Sequence of chain 4.A:
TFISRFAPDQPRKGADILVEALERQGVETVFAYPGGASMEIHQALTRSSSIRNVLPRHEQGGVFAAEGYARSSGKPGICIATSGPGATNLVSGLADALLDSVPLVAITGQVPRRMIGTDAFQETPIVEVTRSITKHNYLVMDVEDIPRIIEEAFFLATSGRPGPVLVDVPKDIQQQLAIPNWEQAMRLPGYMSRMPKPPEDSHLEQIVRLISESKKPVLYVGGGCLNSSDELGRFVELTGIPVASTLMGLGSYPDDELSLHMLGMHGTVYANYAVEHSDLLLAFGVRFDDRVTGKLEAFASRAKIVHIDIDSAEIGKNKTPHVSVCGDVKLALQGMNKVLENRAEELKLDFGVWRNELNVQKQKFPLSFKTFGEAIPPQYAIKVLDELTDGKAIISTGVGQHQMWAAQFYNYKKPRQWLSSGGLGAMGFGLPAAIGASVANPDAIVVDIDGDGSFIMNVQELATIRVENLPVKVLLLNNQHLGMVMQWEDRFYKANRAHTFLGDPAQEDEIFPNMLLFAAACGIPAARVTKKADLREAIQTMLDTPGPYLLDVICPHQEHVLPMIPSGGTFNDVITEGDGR

Binding-site contacts:
Ligand atom C3 contacts residue ARG292 of chain 4.A at 3.8 Å.
Ligand atom O9 contacts residue ARG292 of chain 4.A at 2.5 Å (salt-bridge).
Ligand atom C5' contacts residue TRP489 of chain 4.A at 3.6 Å (hydrophobic).
Ligand atom C6 contacts residue VAL111 of chain 1.A at 3.6 Å (hydrophobic).
Ligand atom N1' contacts residue TRP489 of chain 4.A at 3.3 Å.
Ligand atom C9 contacts residue ARG292 of chain 4.A at 3.6 Å.
Ligand atom N10 contacts residue TRP489 of chain 4.A at 3.3 Å.
Ligand atom C6 contacts residue PHE121 of chain 1.A at 3.2 Å (hydrophobic).
Ligand atom O9 contacts residue SER568 of chain 4.A at 3.0 Å (h-bond).
Ligand atom N1' contacts residue ARG292 of chain 4.A at 2.9 Å (salt-bridge).
Ligand atom C13 contacts residue PHE121 of chain 1.A at 3.6 Å (hydrophobic).
Ligand atom C4' contacts residue TRP489 of chain 4.A at 3.7 Å (hydrophobic).
Ligand atom C9 contacts residue TRP489 of chain 4.A at 3.6 Å (hydrophobic).
Ligand atom C13 contacts residue GLN122 of chain 1.A at 3.4 Å.
Ligand atom C6' contacts residue ARG292 of chain 4.A at 3.5 Å.
Ligand atom C2 contacts residue PRO112 of chain 1.A at 3.8 Å (hydrophobic).
Ligand atom O11 contacts residue VAL111 of chain 1.A at 3.5 Å.
Ligand atom O7B contacts residue LYS171 of chain 1.A at 2.9 Å.
Ligand atom C2' contacts residue TRP489 of chain 4.A at 3.4 Å (hydrophobic).
Ligand atom O7B contacts residue PRO112 of chain 1.A at 3.4 Å.
Ligand atom N1' contacts residue PHE121 of chain 1.A at 3.8 Å.
Ligand atom C13 contacts residue SER83 of chain 1.A at 3.7 Å.
Ligand atom C5 contacts residue ASP291 of chain 4.A at 3.3 Å.
Ligand atom C4 contacts residue ARG292 of chain 4.A at 3.7 Å.
Ligand atom O12 contacts residue PHE121 of chain 1.A at 3.7 Å.
Ligand atom N3' contacts residue GLY36 of chain 1.A at 3.4 Å.
Ligand atom C6' contacts residue TRP489 of chain 4.A at 3.7 Å (hydrophobic).
Ligand atom C7' contacts residue ARG292 of chain 4.A at 3.3 Å.
Ligand atom C9 contacts residue SER568 of chain 4.A at 3.8 Å.
Ligand atom C5 contacts residue ALA120 of chain 1.A at 3.6 Å (hydrophobic).
Ligand atom O9 contacts residue TRP489 of chain 4.A at 3.8 Å.
Ligand atom C5 contacts residue PHE121 of chain 1.A at 3.7 Å (hydrophobic).
Ligand atom O11 contacts residue PRO112 of chain 1.A at 3.7 Å.
Ligand atom O7A contacts residue SER568 of chain 4.A at 2.8 Å (h-bond).
Ligand atom C9 contacts residue LYS171 of chain 1.A at 3.8 Å.
Ligand atom C4 contacts residue ASP291 of chain 4.A at 3.3 Å.
Ligand atom C7' contacts residue PHE121 of chain 1.A at 3.8 Å (hydrophobic).
Ligand atom C5' contacts residue MET485 of chain 4.A at 3.5 Å (hydrophobic).
Ligand atom N3' contacts residue TRP489 of chain 4.A at 3.7 Å.
Ligand atom N8 contacts residue LYS171 of chain 1.A at 2.9 Å (salt-bridge).

The small molecule below binds the protein below.
Small molecule (SMILES): COC(=O)c1ccccc1S(=O)(=O)NC(=O)Nc1nc(C)cc(C)n1

Sequence of chain 1.A:
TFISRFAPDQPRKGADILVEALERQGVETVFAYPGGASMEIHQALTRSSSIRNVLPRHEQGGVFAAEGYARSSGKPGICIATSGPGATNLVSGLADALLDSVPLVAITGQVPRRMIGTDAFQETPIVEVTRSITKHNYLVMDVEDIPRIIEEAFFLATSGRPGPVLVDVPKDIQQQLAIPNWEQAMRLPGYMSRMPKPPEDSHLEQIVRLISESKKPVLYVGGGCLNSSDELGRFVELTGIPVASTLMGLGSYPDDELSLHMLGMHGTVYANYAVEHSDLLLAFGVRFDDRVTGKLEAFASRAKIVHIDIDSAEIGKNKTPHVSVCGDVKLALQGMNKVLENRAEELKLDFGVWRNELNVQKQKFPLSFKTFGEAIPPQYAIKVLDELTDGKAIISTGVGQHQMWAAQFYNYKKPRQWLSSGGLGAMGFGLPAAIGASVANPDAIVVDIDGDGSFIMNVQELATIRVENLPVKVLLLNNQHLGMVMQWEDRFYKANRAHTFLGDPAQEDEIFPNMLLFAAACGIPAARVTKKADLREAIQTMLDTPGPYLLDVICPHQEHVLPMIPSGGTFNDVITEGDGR